Binding-site contacts:
Ligand atom C6 contacts residue THR313 of chain 19.H at 4.5 Å.
Ligand atom C7 contacts residue ASN315 of chain 19.H at 3.3 Å.
Ligand atom C1 contacts residue VAL314 of chain 19.H at 4.4 Å (hydrophobic).
Ligand atom C4 contacts residue ASN315 of chain 19.H at 4.3 Å.
Ligand atom C8 contacts residue ILE281 of chain 19.H at 4.5 Å (hydrophobic).
Ligand atom C1 contacts residue ASN315 of chain 19.H at 1.4 Å.
Ligand atom N2 contacts residue ASN315 of chain 19.H at 2.8 Å (h-bond).
Ligand atom O5 contacts residue THR313 of chain 19.H at 4.3 Å.
Ligand atom C3 contacts residue ASN315 of chain 19.H at 3.8 Å.
Ligand atom C2 contacts residue ASN315 of chain 19.H at 2.5 Å.
Ligand atom C6 contacts residue ASN315 of chain 19.H at 4.5 Å.
Ligand atom O7 contacts residue ASN315 of chain 19.H at 4.2 Å.
Ligand atom O5 contacts residue ASN315 of chain 19.H at 2.4 Å (h-bond).
Ligand atom C5 contacts residue ASN315 of chain 19.H at 3.7 Å.
Ligand atom O5 contacts residue VAL314 of chain 19.H at 3.8 Å.
Ligand atom C8 contacts residue ASN315 of chain 19.H at 3.5 Å.

This small molecule binds to this protein.
Small molecule (SMILES): CC(=O)N[C@@H]1[C@@H](O)[C@H](O)[C@@H](CO)O[C@H]1O

Sequence of chain 19.H:
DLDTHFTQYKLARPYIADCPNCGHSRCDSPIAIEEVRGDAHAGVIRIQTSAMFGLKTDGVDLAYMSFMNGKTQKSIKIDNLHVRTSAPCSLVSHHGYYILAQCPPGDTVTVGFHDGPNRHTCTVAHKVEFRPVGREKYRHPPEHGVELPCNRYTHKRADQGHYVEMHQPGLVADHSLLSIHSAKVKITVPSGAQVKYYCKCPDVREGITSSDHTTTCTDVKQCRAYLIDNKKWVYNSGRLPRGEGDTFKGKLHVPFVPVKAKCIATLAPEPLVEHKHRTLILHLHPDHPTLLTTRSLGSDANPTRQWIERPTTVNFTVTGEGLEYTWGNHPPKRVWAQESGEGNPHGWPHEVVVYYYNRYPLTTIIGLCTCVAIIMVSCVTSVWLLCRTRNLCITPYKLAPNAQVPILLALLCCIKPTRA